Binding-site contacts:
Ligand atom C57 contacts residue HEM1 of chain 2.B at 4.0 Å.
Ligand atom C46 contacts residue LEU462 of chain 2.A at 4.0 Å (hydrophobic).
Ligand atom C61 contacts residue THR289 of chain 2.A at 3.5 Å.
Ligand atom C22 contacts residue PHE221 of chain 2.A at 3.9 Å (hydrophobic).
Ligand atom C05 contacts residue ILE100 of chain 2.A at 3.4 Å (hydrophobic).
Ligand atom C25 contacts residue PHE284 of chain 2.A at 3.9 Å (hydrophobic).
Ligand atom C63 contacts residue SER99 of chain 2.A at 3.4 Å.
Ligand atom C30 contacts residue PHE200 of chain 2.A at 3.7 Å (hydrophobic).
Ligand atom C45 contacts residue LEU191 of chain 2.A at 3.7 Å (hydrophobic).
Ligand atom C50 contacts residue ALA285 of chain 2.A at 4.0 Å (hydrophobic).
Ligand atom C11 contacts residue ILE100 of chain 2.A at 3.6 Å (hydrophobic).
Ligand atom C20 contacts residue ILE281 of chain 2.A at 3.9 Å (hydrophobic).
Ligand atom N59 contacts residue HEM1 of chain 2.B at 1.9 Å.
Ligand atom C24 contacts residue PHE284 of chain 2.A at 4.0 Å (hydrophobic).
Ligand atom C58 contacts residue ALA285 of chain 2.A at 3.6 Å (hydrophobic).
Ligand atom C20 contacts residue SER99 of chain 2.A at 3.7 Å.
Ligand atom C16 contacts residue ILE281 of chain 2.A at 3.3 Å (hydrophobic).
Ligand atom C21 contacts residue PHE221 of chain 2.A at 3.5 Å (hydrophobic).
Ligand atom C25 contacts residue PHE221 of chain 2.A at 3.1 Å (hydrophobic).
Ligand atom C58 contacts residue HEM1 of chain 2.B at 2.7 Å.
Ligand atom C30 contacts residue PHE199 of chain 2.A at 3.8 Å (hydrophobic).
Ligand atom C41 contacts residue GLU354 of chain 2.A at 3.9 Å.
Ligand atom C24 contacts residue PHE221 of chain 2.A at 2.9 Å (hydrophobic).
Ligand atom C43 contacts residue PHE199 of chain 2.A at 3.8 Å (hydrophobic).
Ligand atom C60 contacts residue HEM1 of chain 2.B at 2.9 Å.
Ligand atom C28 contacts residue PHE199 of chain 2.A at 4.0 Å (hydrophobic).
Ligand atom C08 contacts residue ILE100 of chain 2.A at 3.9 Å (hydrophobic).
Ligand atom C27 contacts residue PHE199 of chain 2.A at 3.1 Å (hydrophobic).
Ligand atom N59 contacts residue CYS422 of chain 2.A at 4.0 Å.
Ligand atom C64 contacts residue HEM1 of chain 2.B at 3.3 Å.
Ligand atom C31 contacts residue PHE199 of chain 2.A at 3.2 Å (hydrophobic).
Ligand atom C57 contacts residue ALA285 of chain 2.A at 3.3 Å (hydrophobic).
Ligand atom C02 contacts residue ILE100 of chain 2.A at 2.9 Å (hydrophobic).
Ligand atom O62 contacts residue SER99 of chain 2.A at 3.5 Å (h-bond).
Ligand atom C53 contacts residue ALA285 of chain 2.A at 3.9 Å (hydrophobic).
Ligand atom C35 contacts residue PHE200 of chain 2.A at 3.4 Å (hydrophobic).
Ligand atom C25 contacts residue LEU191 of chain 2.A at 3.7 Å (hydrophobic).
Ligand atom C06 contacts residue ILE100 of chain 2.A at 3.4 Å (hydrophobic).
Ligand atom C31 contacts residue PHE88 of chain 2.A at 3.6 Å (hydrophobic).
Ligand atom C27 contacts residue PHE88 of chain 2.A at 3.9 Å (hydrophobic).

Sequence of chain 2.A:
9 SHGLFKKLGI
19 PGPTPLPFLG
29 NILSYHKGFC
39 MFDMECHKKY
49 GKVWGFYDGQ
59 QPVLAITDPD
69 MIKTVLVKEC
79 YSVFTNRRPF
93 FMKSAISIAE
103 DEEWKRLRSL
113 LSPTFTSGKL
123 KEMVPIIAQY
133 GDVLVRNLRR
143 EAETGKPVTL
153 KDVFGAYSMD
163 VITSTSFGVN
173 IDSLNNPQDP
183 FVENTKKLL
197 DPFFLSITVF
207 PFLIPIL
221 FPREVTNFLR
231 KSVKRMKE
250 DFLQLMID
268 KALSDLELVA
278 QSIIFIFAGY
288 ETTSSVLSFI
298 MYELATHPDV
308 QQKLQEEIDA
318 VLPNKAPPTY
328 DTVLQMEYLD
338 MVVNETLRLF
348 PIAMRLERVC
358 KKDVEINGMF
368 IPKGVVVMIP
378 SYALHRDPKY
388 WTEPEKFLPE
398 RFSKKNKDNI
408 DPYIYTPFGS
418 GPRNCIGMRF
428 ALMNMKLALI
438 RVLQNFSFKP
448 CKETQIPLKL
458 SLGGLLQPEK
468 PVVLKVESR

A protein and the small-molecule ligand that binds it are described below.
Small molecule (SMILES): CC(C)(C)OC(=O)N[C@@H](Cc1ccncc1)C(=O)NCc1ccc2-c3ccccn3->[Ir+]34(c5ccccc5-c5ccc6ccccc6n->35)(c3ccccc3-c3ccc5ccccc5n->43)<-n2c1